Sequence of chain 1.B:
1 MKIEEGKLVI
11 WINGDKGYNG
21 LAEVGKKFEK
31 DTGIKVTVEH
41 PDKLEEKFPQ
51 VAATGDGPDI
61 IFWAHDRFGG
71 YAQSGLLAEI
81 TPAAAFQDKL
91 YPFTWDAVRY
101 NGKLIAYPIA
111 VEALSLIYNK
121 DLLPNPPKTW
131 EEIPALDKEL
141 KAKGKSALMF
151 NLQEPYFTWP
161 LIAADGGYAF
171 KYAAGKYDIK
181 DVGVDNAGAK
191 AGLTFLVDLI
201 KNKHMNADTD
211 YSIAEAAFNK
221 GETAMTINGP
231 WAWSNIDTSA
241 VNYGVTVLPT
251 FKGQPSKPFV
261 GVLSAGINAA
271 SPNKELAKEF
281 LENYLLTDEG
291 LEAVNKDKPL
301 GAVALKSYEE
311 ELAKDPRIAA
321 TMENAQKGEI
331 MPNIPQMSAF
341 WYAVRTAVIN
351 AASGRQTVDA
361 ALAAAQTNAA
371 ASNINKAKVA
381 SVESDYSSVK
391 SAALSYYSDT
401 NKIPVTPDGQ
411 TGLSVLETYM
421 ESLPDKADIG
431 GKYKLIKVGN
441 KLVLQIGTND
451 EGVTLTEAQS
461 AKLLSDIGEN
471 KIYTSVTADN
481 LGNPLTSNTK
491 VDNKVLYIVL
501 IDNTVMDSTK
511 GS

Binding-site contacts:
Ligand atom CAB contacts residue LYS47 of chain 1.B at 4.4 Å.
Ligand atom NAC contacts residue ASP42 of chain 1.B at 4.0 Å.
Ligand atom OAE contacts residue PRO41 of chain 1.B at 3.6 Å.
Ligand atom OAE contacts residue LYS47 of chain 1.B at 3.7 Å.
Ligand atom CAA contacts residue ASP42 of chain 1.B at 4.2 Å.
Ligand atom CAD contacts residue ASP42 of chain 1.B at 4.3 Å.
Ligand atom OAE contacts residue ASP42 of chain 1.B at 2.9 Å (salt-bridge).
Ligand atom CAA contacts residue PRO41 of chain 1.B at 3.9 Å (hydrophobic).
Ligand atom CAA contacts residue HIS40 of chain 1.B at 4.4 Å.
Ligand atom CAB contacts residue PRO41 of chain 1.B at 4.2 Å (hydrophobic).
Ligand atom NAC contacts residue PRO41 of chain 1.B at 4.1 Å.

A small-molecule ligand and the protein it binds are described below.
Small molecule (SMILES): C[N+](C)(C)[O-]